Binding-site contacts:
Ligand atom C36 contacts residue VAL121 of chain 1.A at 3.6 Å (hydrophobic).
Ligand atom O34 contacts residue ASN123 of chain 1.A at 3.3 Å (h-bond).
Ligand atom S21 contacts residue VAL71 of chain 1.A at 3.5 Å.
Ligand atom N23 contacts residue VAL121 of chain 1.A at 2.6 Å (h-bond).
Ligand atom N30 contacts residue HIS120 of chain 1.A at 3.5 Å.
Ligand atom O17 contacts residue ASP180 of chain 1.A at 3.6 Å.
Ligand atom N23 contacts residue GLU119 of chain 1.A at 4.0 Å.
Ligand atom O17 contacts residue LYS73 of chain 1.A at 3.6 Å (salt-bridge).
Ligand atom N24 contacts residue VAL121 of chain 1.A at 3.4 Å (h-bond).
Ligand atom N30 contacts residue VAL121 of chain 1.A at 2.6 Å (h-bond).
Ligand atom N24 contacts residue GLU119 of chain 1.A at 3.4 Å (salt-bridge).
Ligand atom O15 contacts residue ASP180 of chain 1.A at 3.0 Å (salt-bridge).
Ligand atom C4 contacts residue ILE179 of chain 1.A at 3.7 Å (hydrophobic).
Ligand atom C3 contacts residue ILE179 of chain 1.A at 3.7 Å (hydrophobic).
Ligand atom N23 contacts residue VAL71 of chain 1.A at 3.5 Å.
Ligand atom C22 contacts residue VAL71 of chain 1.A at 3.5 Å (hydrophobic).
Ligand atom N30 contacts residue ASN123 of chain 1.A at 4.1 Å.
Ligand atom C2 contacts residue ILE179 of chain 1.A at 3.9 Å (hydrophobic).
Ligand atom C32 contacts residue ASN123 of chain 1.A at 3.4 Å.
Ligand atom O15 contacts residue ILE179 of chain 1.A at 3.8 Å.
Ligand atom C3 contacts residue ILE100 of chain 1.A at 4.0 Å (hydrophobic).
Ligand atom C22 contacts residue VAL121 of chain 1.A at 3.1 Å (hydrophobic).
Ligand atom C6 contacts residue VAL71 of chain 1.A at 3.9 Å (hydrophobic).
Ligand atom C36 contacts residue ASN123 of chain 1.A at 3.5 Å.
Ligand atom C32 contacts residue HIS120 of chain 1.A at 4.1 Å.
Ligand atom C5 contacts residue VAL71 of chain 1.A at 3.9 Å (hydrophobic).
Ligand atom O34 contacts residue LEU50 of chain 1.A at 3.9 Å.
Ligand atom N13 contacts residue ASP180 of chain 1.A at 3.5 Å (salt-bridge).
Ligand atom C1 contacts residue ILE179 of chain 1.A at 3.7 Å (hydrophobic).
Ligand atom C19 contacts residue VAL71 of chain 1.A at 3.6 Å (hydrophobic).
Ligand atom C4 contacts residue PHE118 of chain 1.A at 4.0 Å (hydrophobic).
Ligand atom N24 contacts residue VAL71 of chain 1.A at 3.6 Å.
Ligand atom C36 contacts residue HIS120 of chain 1.A at 3.6 Å.
Ligand atom N13 contacts residue PHE118 of chain 1.A at 4.0 Å.
Ligand atom C3 contacts residue PHE118 of chain 1.A at 3.8 Å (hydrophobic).
Ligand atom N23 contacts residue HIS120 of chain 1.A at 3.5 Å.
Ligand atom C4 contacts residue ILE100 of chain 1.A at 3.9 Å (hydrophobic).
Ligand atom C32 contacts residue VAL121 of chain 1.A at 3.4 Å (hydrophobic).
Ligand atom C6 contacts residue ILE179 of chain 1.A at 3.8 Å (hydrophobic).
Ligand atom O15 contacts residue PHE118 of chain 1.A at 3.5 Å.

A protein and the small-molecule ligand that binds it are described below.
Small molecule (SMILES): CC(=O)Nc1nnc(-c2ccc([N+](=O)[O-])cc2)s1

Sequence of chain 1.A:
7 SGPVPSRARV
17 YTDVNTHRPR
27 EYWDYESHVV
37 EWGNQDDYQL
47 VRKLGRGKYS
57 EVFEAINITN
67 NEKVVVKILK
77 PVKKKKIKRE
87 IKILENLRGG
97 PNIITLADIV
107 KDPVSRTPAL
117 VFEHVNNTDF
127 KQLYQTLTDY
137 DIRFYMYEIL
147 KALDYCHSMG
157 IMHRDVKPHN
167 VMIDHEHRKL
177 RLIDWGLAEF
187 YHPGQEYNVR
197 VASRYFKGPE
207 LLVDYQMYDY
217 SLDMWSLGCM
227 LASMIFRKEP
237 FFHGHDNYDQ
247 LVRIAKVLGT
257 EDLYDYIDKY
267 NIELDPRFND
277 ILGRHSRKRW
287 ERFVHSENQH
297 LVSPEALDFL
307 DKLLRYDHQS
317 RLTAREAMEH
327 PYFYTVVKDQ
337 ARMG